This protein binds this small molecule.
Small molecule (SMILES): O[C@@H]1[C@@H](O)[C@H](O[C@@H]2CO[C@@H](O[C@@H]3CO[C@@H](O[C@@H]4CO[C@@H](O)[C@H](O)[C@H]4O)[C@H](O)[C@H]3O)[C@H](O)[C@H]2O)OC[C@H]1O

Sequence of chain 1.F:
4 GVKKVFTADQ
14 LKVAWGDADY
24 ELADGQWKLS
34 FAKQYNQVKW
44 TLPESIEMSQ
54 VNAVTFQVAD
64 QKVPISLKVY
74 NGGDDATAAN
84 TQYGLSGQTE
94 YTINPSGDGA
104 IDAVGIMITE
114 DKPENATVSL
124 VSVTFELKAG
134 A

Binding-site contacts:
Ligand atom C3 contacts residue LYS71 of chain 1.F at 3.7 Å.
Ligand atom C2 contacts residue TYR86 of chain 1.F at 4.1 Å (hydrophobic).
Ligand atom C4 contacts residue MET110 of chain 1.F at 4.0 Å (hydrophobic).
Ligand atom O3 contacts residue MET110 of chain 1.F at 3.4 Å (h-bond).
Ligand atom O2 contacts residue ASP78 of chain 1.F at 2.9 Å (salt-bridge).
Ligand atom O5 contacts residue MET110 of chain 1.F at 3.6 Å.
Ligand atom O4 contacts residue TYR38 of chain 1.F at 4.2 Å.
Ligand atom C4 contacts residue GLN40 of chain 1.F at 4.3 Å.
Ligand atom O2 contacts residue GLN40 of chain 1.F at 2.9 Å (h-bond).
Ligand atom O5 contacts residue TYR86 of chain 1.F at 3.4 Å.
Ligand atom C2 contacts residue GLN40 of chain 1.F at 3.4 Å.
Ligand atom C1 contacts residue GLN40 of chain 1.F at 4.1 Å.
Ligand atom C5 contacts residue THR112 of chain 1.F at 4.2 Å.
Ligand atom O3 contacts residue ASP78 of chain 1.F at 3.5 Å (salt-bridge).
Ligand atom C2 contacts residue MET110 of chain 1.F at 3.7 Å (hydrophobic).
Ligand atom C2 contacts residue ASP78 of chain 1.F at 3.7 Å.
Ligand atom O2 contacts residue LYS71 of chain 1.F at 3.0 Å (salt-bridge).
Ligand atom C4 contacts residue TYR86 of chain 1.F at 3.8 Å (hydrophobic).
Ligand atom C5 contacts residue TYR38 of chain 1.F at 3.5 Å (hydrophobic).
Ligand atom O2 contacts residue MET110 of chain 1.F at 4.4 Å.
Ligand atom O3 contacts residue TYR38 of chain 1.F at 4.3 Å.
Ligand atom O3 contacts residue LYS71 of chain 1.F at 2.8 Å (salt-bridge).
Ligand atom C5 contacts residue GLN40 of chain 1.F at 4.2 Å.
Ligand atom C4 contacts residue TYR38 of chain 1.F at 4.1 Å (hydrophobic).
Ligand atom C3 contacts residue TYR86 of chain 1.F at 4.2 Å (hydrophobic).
Ligand atom O4 contacts residue GLN40 of chain 1.F at 3.5 Å (h-bond).
Ligand atom C1 contacts residue TYR38 of chain 1.F at 4.0 Å (hydrophobic).
Ligand atom C5 contacts residue TYR86 of chain 1.F at 3.5 Å (hydrophobic).
Ligand atom C3 contacts residue TYR38 of chain 1.F at 4.5 Å (hydrophobic).
Ligand atom O5 contacts residue TYR38 of chain 1.F at 3.5 Å.
Ligand atom C3 contacts residue MET110 of chain 1.F at 3.9 Å (hydrophobic).
Ligand atom C3 contacts residue ASP78 of chain 1.F at 3.4 Å.
Ligand atom O2 contacts residue THR112 of chain 1.F at 4.0 Å.
Ligand atom C1 contacts residue TYR86 of chain 1.F at 4.1 Å (hydrophobic).
Ligand atom C2 contacts residue LYS71 of chain 1.F at 3.6 Å.
Ligand atom C5 contacts residue MET110 of chain 1.F at 4.5 Å (hydrophobic).